The small molecule below binds the protein below.
Small molecule (SMILES): Nc1ccn([C@H]2C[C@H](O[P](=O)(O)OC[C@H]3O[C@@H](n4cnc5c(N)ncnc54)C[C@@H]3O[P](=O)(O)OC[C@H]3O[C@@H](n4cnc5c(N)ncnc54)C[C@@H]3O[P](=O)(O)OC[C@H]3O[C@@H](n4cnc5c(N)ncnc54)C[C@@H]3O)[C@@H](COP(=O)=O)O2)c(=O)n1

Sequence of chain 19.A:
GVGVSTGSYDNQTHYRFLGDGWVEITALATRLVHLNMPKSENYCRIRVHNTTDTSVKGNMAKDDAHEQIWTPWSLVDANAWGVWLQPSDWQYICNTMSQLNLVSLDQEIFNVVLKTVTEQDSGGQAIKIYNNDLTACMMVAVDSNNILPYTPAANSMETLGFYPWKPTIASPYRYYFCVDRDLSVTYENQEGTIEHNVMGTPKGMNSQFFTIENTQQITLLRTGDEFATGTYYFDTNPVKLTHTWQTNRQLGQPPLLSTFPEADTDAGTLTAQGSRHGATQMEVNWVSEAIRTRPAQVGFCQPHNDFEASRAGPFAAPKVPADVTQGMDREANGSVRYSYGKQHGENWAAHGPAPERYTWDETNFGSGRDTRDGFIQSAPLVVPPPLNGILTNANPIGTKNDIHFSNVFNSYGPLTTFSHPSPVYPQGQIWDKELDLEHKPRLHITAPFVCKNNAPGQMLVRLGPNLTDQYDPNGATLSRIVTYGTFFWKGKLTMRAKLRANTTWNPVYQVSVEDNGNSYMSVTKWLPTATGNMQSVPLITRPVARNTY

Binding-site contacts:
Ligand atom P contacts residue PRO276 of chain 19.A at 3.8 Å.
Ligand atom OP2 contacts residue ARG534 of chain 19.A at 3.6 Å.
Ligand atom C4' contacts residue PRO276 of chain 19.A at 3.7 Å (hydrophobic).
Ligand atom OP2 contacts residue TRP60 of chain 19.A at 4.4 Å.
Ligand atom N3 contacts residue TRP60 of chain 19.A at 3.0 Å.
Ligand atom N9 contacts residue TRP60 of chain 19.A at 3.8 Å.
Ligand atom C2' contacts residue TRP60 of chain 19.A at 4.1 Å (hydrophobic).
Ligand atom OP2 contacts residue PRO276 of chain 19.A at 3.9 Å.
Ligand atom N7 contacts residue TRP60 of chain 19.A at 3.9 Å.
Ligand atom O3' contacts residue TRP60 of chain 19.A at 4.4 Å.
Ligand atom C1' contacts residue GLN137 of chain 19.A at 4.0 Å.
Ligand atom O4' contacts residue TRP60 of chain 19.A at 4.2 Å.
Ligand atom C4' contacts residue GLN137 of chain 19.A at 4.1 Å.
Ligand atom O3' contacts residue GLN137 of chain 19.A at 2.1 Å (h-bond).
Ligand atom C2 contacts residue TRP60 of chain 19.A at 3.4 Å (hydrophobic).
Ligand atom C5 contacts residue TRP60 of chain 19.A at 3.8 Å (hydrophobic).
Ligand atom C2' contacts residue GLN137 of chain 19.A at 2.9 Å.
Ligand atom N6 contacts residue TRP60 of chain 19.A at 3.0 Å.
Ligand atom OP1 contacts residue ASN275 of chain 19.A at 4.5 Å.
Ligand atom C1' contacts residue TRP60 of chain 19.A at 3.5 Å (hydrophobic).
Ligand atom OP1 contacts residue ASN139 of chain 19.A at 3.1 Å (h-bond).
Ligand atom OP2 contacts residue ASN139 of chain 19.A at 3.3 Å (h-bond).
Ligand atom P contacts residue GLN137 of chain 19.A at 3.5 Å.
Ligand atom OP1 contacts residue GLN137 of chain 19.A at 4.4 Å.
Ligand atom N6 contacts residue ASP58 of chain 19.A at 4.3 Å.
Ligand atom C4 contacts residue TRP60 of chain 19.A at 3.5 Å (hydrophobic).
Ligand atom O5' contacts residue PRO276 of chain 19.A at 2.8 Å.
Ligand atom N1 contacts residue TRP60 of chain 19.A at 3.5 Å.
Ligand atom C3' contacts residue PRO276 of chain 19.A at 3.2 Å (hydrophobic).
Ligand atom C3' contacts residue GLN137 of chain 19.A at 2.6 Å.
Ligand atom OP2 contacts residue GLN137 of chain 19.A at 3.8 Å.
Ligand atom C5' contacts residue PRO276 of chain 19.A at 3.7 Å (hydrophobic).
Ligand atom N6 contacts residue GLY57 of chain 19.A at 3.7 Å.
Ligand atom OP1 contacts residue PRO276 of chain 19.A at 3.1 Å.
Ligand atom O3' contacts residue PRO276 of chain 19.A at 3.4 Å.
Ligand atom C8 contacts residue TRP60 of chain 19.A at 4.4 Å (hydrophobic).
Ligand atom C6 contacts residue TRP60 of chain 19.A at 3.4 Å (hydrophobic).
Ligand atom O5' contacts residue GLN137 of chain 19.A at 4.3 Å.
Ligand atom O5' contacts residue TRP60 of chain 19.A at 3.8 Å.
Ligand atom P contacts residue ASN139 of chain 19.A at 3.7 Å.